Sequence of chain 1.D:
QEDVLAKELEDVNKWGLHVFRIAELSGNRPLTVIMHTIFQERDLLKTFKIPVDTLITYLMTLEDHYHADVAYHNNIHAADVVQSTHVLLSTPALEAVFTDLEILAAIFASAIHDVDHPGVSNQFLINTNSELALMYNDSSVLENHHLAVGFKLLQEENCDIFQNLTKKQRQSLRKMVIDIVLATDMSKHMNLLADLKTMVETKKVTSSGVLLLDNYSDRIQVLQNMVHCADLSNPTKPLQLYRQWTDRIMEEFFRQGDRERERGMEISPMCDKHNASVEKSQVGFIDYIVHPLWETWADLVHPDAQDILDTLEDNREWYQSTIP

Binding-site contacts:
Ligand atom C17 contacts residue MET279 of chain 1.D at 4.1 Å (hydrophobic).
Ligand atom C01 contacts residue PHE294 of chain 1.D at 3.8 Å (hydrophobic).
Ligand atom C01 contacts residue LEU241 of chain 1.D at 3.8 Å (hydrophobic).
Ligand atom C09 contacts residue PHE294 of chain 1.D at 3.5 Å (hydrophobic).
Ligand atom C12 contacts residue PHE294 of chain 1.D at 3.9 Å (hydrophobic).
Ligand atom C03 contacts residue ILE258 of chain 1.D at 3.7 Å (hydrophobic).
Ligand atom O13 contacts residue GLN291 of chain 1.D at 2.9 Å (h-bond).
Ligand atom C16 contacts residue MET279 of chain 1.D at 3.6 Å (hydrophobic).
Ligand atom C07 contacts residue PHE262 of chain 1.D at 3.6 Å (hydrophobic).
Ligand atom C24 contacts residue MET195 of chain 1.D at 3.9 Å (hydrophobic).
Ligand atom O26 contacts residue MET195 of chain 1.D at 3.2 Å.
Ligand atom C10 contacts residue PHE294 of chain 1.D at 3.4 Å (hydrophobic).
Ligand atom O05 contacts residue MET195 of chain 1.D at 4.0 Å.
Ligand atom C18 contacts residue SER290 of chain 1.D at 3.2 Å.
Ligand atom C15 contacts residue MET279 of chain 1.D at 3.4 Å (hydrophobic).
Ligand atom C18 contacts residue PHE294 of chain 1.D at 3.9 Å (hydrophobic).
Ligand atom C27 contacts residue MET195 of chain 1.D at 3.6 Å (hydrophobic).
Ligand atom C12 contacts residue ILE258 of chain 1.D at 4.0 Å (hydrophobic).
Ligand atom C08 contacts residue PHE294 of chain 1.D at 3.5 Å (hydrophobic).
Ligand atom C15 contacts residue PHE294 of chain 1.D at 3.7 Å (hydrophobic).
Ligand atom C23 contacts residue ILE298 of chain 1.D at 3.5 Å (hydrophobic).
Ligand atom C14 contacts residue SER290 of chain 1.D at 4.2 Å.
Ligand atom C24 contacts residue ILE298 of chain 1.D at 3.2 Å (hydrophobic).
Ligand atom C21 contacts residue MET195 of chain 1.D at 3.8 Å (hydrophobic).
Ligand atom C03 contacts residue HIS82 of chain 1.D at 4.0 Å.
Ligand atom C14 contacts residue PHE294 of chain 1.D at 3.4 Å (hydrophobic).
Ligand atom O11 contacts residue PHE294 of chain 1.D at 3.6 Å.
Ligand atom O25 contacts residue MET195 of chain 1.D at 3.5 Å.
Ligand atom C16 contacts residue PHE294 of chain 1.D at 3.7 Å (hydrophobic).
Ligand atom C12 contacts residue PHE262 of chain 1.D at 4.0 Å (hydrophobic).
Ligand atom C22 contacts residue MET195 of chain 1.D at 3.6 Å (hydrophobic).
Ligand atom C14 contacts residue MET279 of chain 1.D at 3.5 Å (hydrophobic).
Ligand atom C04 contacts residue HIS82 of chain 1.D at 3.2 Å.
Ligand atom C17 contacts residue PHE294 of chain 1.D at 3.6 Å (hydrophobic).
Ligand atom C18 contacts residue MET279 of chain 1.D at 3.4 Å (hydrophobic).
Ligand atom C23 contacts residue MET195 of chain 1.D at 3.5 Å (hydrophobic).
Ligand atom O13 contacts residue PHE294 of chain 1.D at 3.3 Å.
Ligand atom C15 contacts residue SER290 of chain 1.D at 4.1 Å.
Ligand atom C06 contacts residue LEU241 of chain 1.D at 3.5 Å (hydrophobic).
Ligand atom C06 contacts residue MET195 of chain 1.D at 3.9 Å (hydrophobic).

This small molecule binds to this protein.
Small molecule (SMILES): COc1ccc(-c2cc(C)cc3c2O[C@H](C2CCOCC2)C=C3O)cc1OC